Sequence of chain 1.D:
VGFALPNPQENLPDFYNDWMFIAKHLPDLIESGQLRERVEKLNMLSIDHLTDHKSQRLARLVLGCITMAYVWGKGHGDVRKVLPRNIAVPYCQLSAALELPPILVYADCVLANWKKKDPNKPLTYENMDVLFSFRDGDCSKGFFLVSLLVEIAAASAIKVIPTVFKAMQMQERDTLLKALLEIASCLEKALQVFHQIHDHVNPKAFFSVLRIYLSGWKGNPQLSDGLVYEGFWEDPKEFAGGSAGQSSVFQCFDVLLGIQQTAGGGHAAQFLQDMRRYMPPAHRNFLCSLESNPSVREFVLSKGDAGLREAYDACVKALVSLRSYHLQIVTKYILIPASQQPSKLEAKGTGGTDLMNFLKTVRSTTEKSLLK

This small molecule binds to this protein.
Small molecule (SMILES): Clc1cccc(-c2c[nH]cn2)c1

Binding-site contacts:
Ligand atom CAH contacts residue PHE165 of chain 1.D at 3.7 Å (hydrophobic).
Ligand atom CAG contacts residue CYS131 of chain 1.D at 4.1 Å (hydrophobic).
Ligand atom CAG contacts residue PHE166 of chain 1.D at 3.9 Å (hydrophobic).
Ligand atom CAH contacts residue ALA266 of chain 1.D at 3.2 Å (hydrophobic).
Ligand atom CAG contacts residue PHE165 of chain 1.D at 3.7 Å (hydrophobic).
Ligand atom CAB contacts residue SER265 of chain 1.D at 4.2 Å.
Ligand atom NAJ contacts residue ALA266 of chain 1.D at 3.5 Å.
Ligand atom NAL contacts residue ALA266 of chain 1.D at 3.0 Å (h-bond).
Ligand atom CAK contacts residue ALA266 of chain 1.D at 3.5 Å (hydrophobic).
Ligand atom CAE contacts residue TYR128 of chain 1.D at 4.2 Å (hydrophobic).
Ligand atom CAF contacts residue PHE165 of chain 1.D at 3.4 Å (hydrophobic).
Ligand atom NAJ contacts residue HIS348 of chain 1.D at 4.0 Å.
Ligand atom CAF contacts residue TYR128 of chain 1.D at 3.8 Å (hydrophobic).
Ligand atom CAG contacts residue TYR128 of chain 1.D at 3.8 Å (hydrophobic).
Ligand atom CAH contacts residue SER265 of chain 1.D at 4.1 Å.
Ligand atom CAB contacts residue TYR128 of chain 1.D at 4.1 Å (hydrophobic).
Ligand atom CL contacts residue LEU236 of chain 1.D at 4.0 Å.
Ligand atom CL contacts residue GLY264 of chain 1.D at 3.5 Å.
Ligand atom CAF contacts residue SER169 of chain 1.D at 3.4 Å.
Ligand atom CAI contacts residue HEM1 of chain 1.U at 3.1 Å.
Ligand atom CAK contacts residue HEM1 of chain 1.U at 2.9 Å.
Ligand atom CAD contacts residue PHE165 of chain 1.D at 3.5 Å (hydrophobic).
Ligand atom CL contacts residue SER265 of chain 1.D at 3.8 Å.
Ligand atom CAE contacts residue PHE165 of chain 1.D at 3.3 Å (hydrophobic).
Ligand atom NAL contacts residue HEM1 of chain 1.U at 4.0 Å.
Ligand atom NAL contacts residue SER265 of chain 1.D at 3.5 Å.
Ligand atom CAB contacts residue PHE165 of chain 1.D at 3.9 Å (hydrophobic).
Ligand atom CAE contacts residue SER169 of chain 1.D at 3.4 Å.
Ligand atom CL contacts residue CYS131 of chain 1.D at 3.4 Å.
Ligand atom NAJ contacts residue HEM1 of chain 1.U at 2.0 Å.
Ligand atom CAI contacts residue PHE165 of chain 1.D at 3.9 Å (hydrophobic).
Ligand atom CAC contacts residue SER265 of chain 1.D at 3.6 Å.
Ligand atom CAC contacts residue PHE165 of chain 1.D at 3.9 Å (hydrophobic).
Ligand atom CAF contacts residue VAL132 of chain 1.D at 3.5 Å (hydrophobic).
Ligand atom CAD contacts residue ALA266 of chain 1.D at 3.5 Å (hydrophobic).
Ligand atom CAD contacts residue SER265 of chain 1.D at 4.2 Å.
Ligand atom CAI contacts residue ALA266 of chain 1.D at 3.3 Å (hydrophobic).
Ligand atom CAC contacts residue ALA266 of chain 1.D at 3.6 Å (hydrophobic).
Ligand atom CAC contacts residue GLY264 of chain 1.D at 4.0 Å.
Ligand atom CAG contacts residue VAL132 of chain 1.D at 3.4 Å (hydrophobic).